Sequence of chain 2.B:
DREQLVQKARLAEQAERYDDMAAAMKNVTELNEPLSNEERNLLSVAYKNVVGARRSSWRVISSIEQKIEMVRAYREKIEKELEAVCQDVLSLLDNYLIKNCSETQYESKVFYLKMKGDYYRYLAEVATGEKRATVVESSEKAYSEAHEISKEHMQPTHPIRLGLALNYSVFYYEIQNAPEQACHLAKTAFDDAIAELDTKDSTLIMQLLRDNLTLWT

Binding-site contacts:
Ligand atom O contacts residue ASN180 of chain 2.B at 3.2 Å (h-bond).
Ligand atom O2P contacts residue ARG59 of chain 2.B at 2.9 Å (salt-bridge).
Ligand atom N contacts residue ASN180 of chain 2.B at 3.1 Å (h-bond).
Ligand atom O2P contacts residue LYS52 of chain 2.B at 3.6 Å (salt-bridge).
Ligand atom OXT contacts residue LYS127 of chain 2.B at 3.6 Å.
Ligand atom OG contacts residue ASN231 of chain 2.B at 3.4 Å (h-bond).
Ligand atom N contacts residue ASN231 of chain 2.B at 3.0 Å (h-bond).
Ligand atom OG contacts residue ILE224 of chain 2.B at 3.4 Å.
Ligand atom CA contacts residue ASN231 of chain 2.B at 3.7 Å.
Ligand atom O contacts residue LYS127 of chain 2.B at 2.8 Å (salt-bridge).
Ligand atom CA contacts residue ASN180 of chain 2.B at 3.6 Å.
Ligand atom P contacts residue TYR135 of chain 2.B at 3.7 Å.
Ligand atom OG contacts residue TRP235 of chain 2.B at 3.0 Å (h-bond).
Ligand atom CA contacts residue LEU234 of chain 2.B at 3.9 Å (hydrophobic).
Ligand atom P contacts residue ARG59 of chain 2.B at 3.7 Å.
Ligand atom CB contacts residue TRP235 of chain 2.B at 3.7 Å (hydrophobic).
Ligand atom O1P contacts residue ARG134 of chain 2.B at 3.0 Å (salt-bridge).
Ligand atom CB contacts residue ASN231 of chain 2.B at 3.5 Å.
Ligand atom CG2 contacts residue ASN180 of chain 2.B at 3.7 Å.
Ligand atom O1P contacts residue TYR135 of chain 2.B at 2.7 Å (h-bond).
Ligand atom CG2 contacts residue ARG134 of chain 2.B at 3.6 Å.
Ligand atom O3P contacts residue ARG134 of chain 2.B at 2.8 Å (salt-bridge).
Ligand atom C contacts residue LEU234 of chain 2.B at 3.9 Å (hydrophobic).
Ligand atom CB contacts residue ASN180 of chain 2.B at 3.6 Å.
Ligand atom P contacts residue ARG134 of chain 2.B at 3.8 Å.
Ligand atom O contacts residue LEU179 of chain 2.B at 3.7 Å.
Ligand atom OG contacts residue GLU187 of chain 2.B at 2.7 Å (salt-bridge).
Ligand atom O contacts residue LEU234 of chain 2.B at 3.4 Å.
Ligand atom O2P contacts residue TYR135 of chain 2.B at 3.9 Å.
Ligand atom O1P contacts residue ASN180 of chain 2.B at 3.8 Å.
Ligand atom O contacts residue ASN231 of chain 2.B at 3.1 Å (h-bond).
Ligand atom O3P contacts residue ARG59 of chain 2.B at 2.9 Å (salt-bridge).
Ligand atom N contacts residue GLU187 of chain 2.B at 3.4 Å (salt-bridge).
Ligand atom C contacts residue LYS127 of chain 2.B at 3.6 Å.
Ligand atom C contacts residue ASN180 of chain 2.B at 3.8 Å.
Ligand atom O3P contacts residue TYR135 of chain 2.B at 3.7 Å.
Ligand atom OG contacts residue LEU179 of chain 2.B at 3.6 Å.
Ligand atom O contacts residue VAL183 of chain 2.B at 3.2 Å.
Ligand atom CB contacts residue GLU187 of chain 2.B at 3.6 Å.
Ligand atom CG2 contacts residue VAL183 of chain 2.B at 3.6 Å (hydrophobic).

The small molecule below binds the protein below.
Small molecule (SMILES): C[C@H](N)C(=O)N[C@@H](C)C(=O)N[C@@H](C)C(=O)N[C@@H](CO)C(=O)N[C@@H](CO)C(=O)N[C@H](C(=O)N[C@@H](CO)C(=O)O)[C@@H](C)OP(=O)(O)O